This protein binds this small molecule.
Small molecule (SMILES): CCC(N)=O

Sequence of chain 1.A:
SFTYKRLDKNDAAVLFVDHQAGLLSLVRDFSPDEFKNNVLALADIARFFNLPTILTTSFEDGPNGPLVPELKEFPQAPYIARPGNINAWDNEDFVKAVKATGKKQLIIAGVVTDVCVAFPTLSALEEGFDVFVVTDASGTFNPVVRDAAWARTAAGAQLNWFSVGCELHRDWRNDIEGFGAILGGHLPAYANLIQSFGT

Sequence of chain 1.B:
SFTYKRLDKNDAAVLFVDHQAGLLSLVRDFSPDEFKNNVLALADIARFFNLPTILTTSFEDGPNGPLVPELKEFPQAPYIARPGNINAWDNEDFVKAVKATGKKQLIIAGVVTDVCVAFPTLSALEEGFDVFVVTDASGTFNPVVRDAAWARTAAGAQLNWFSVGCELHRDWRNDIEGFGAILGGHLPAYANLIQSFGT

Binding-site contacts:
Ligand atom CA contacts residue LEU24 of chain 1.A at 4.4 Å (hydrophobic).
Ligand atom OD1 contacts residue TRP176 of chain 1.B at 3.5 Å (h-bond).
Ligand atom CA contacts residue VAL113 of chain 1.A at 3.3 Å (hydrophobic).
Ligand atom ND2 contacts residue CYS118 of chain 1.A at 2.9 Å (h-bond).
Ligand atom CG contacts residue TRP176 of chain 1.B at 4.5 Å (hydrophobic).
Ligand atom ND2 contacts residue ILE88 of chain 1.A at 4.0 Å.
Ligand atom CA contacts residue VAL114 of chain 1.A at 3.5 Å (hydrophobic).
Ligand atom OD1 contacts residue SER59 of chain 1.A at 3.7 Å.
Ligand atom ND2 contacts residue SER59 of chain 1.A at 3.1 Å (h-bond).
Ligand atom ND2 contacts residue ARG84 of chain 1.A at 4.2 Å.
Ligand atom CG contacts residue ASN65 of chain 1.A at 4.2 Å.
Ligand atom CB contacts residue CYS118 of chain 1.A at 3.1 Å (hydrophobic).
Ligand atom OD1 contacts residue ASN65 of chain 1.A at 3.5 Å (h-bond).
Ligand atom CB contacts residue PHE166 of chain 1.B at 4.3 Å (hydrophobic).
Ligand atom CA contacts residue VAL117 of chain 1.A at 4.3 Å (hydrophobic).
Ligand atom CG contacts residue ILE88 of chain 1.A at 4.5 Å (hydrophobic).
Ligand atom ND2 contacts residue ASP19 of chain 1.A at 3.5 Å (salt-bridge).
Ligand atom CB contacts residue VAL113 of chain 1.A at 4.5 Å (hydrophobic).
Ligand atom CA contacts residue ASP19 of chain 1.A at 4.1 Å.
Ligand atom CG contacts residue CYS118 of chain 1.A at 3.5 Å (hydrophobic).
Ligand atom CG contacts residue LEU24 of chain 1.A at 4.4 Å (hydrophobic).
Ligand atom CA contacts residue CYS118 of chain 1.A at 1.7 Å (hydrophobic).
Ligand atom CG contacts residue SER59 of chain 1.A at 3.8 Å.
Ligand atom CB contacts residue LEU24 of chain 1.A at 4.2 Å (hydrophobic).